Binding-site contacts:
Ligand atom CDC contacts residue PRO349 of chain 1.A at 3.7 Å (hydrophobic).
Ligand atom CDB contacts residue GLY347 of chain 1.A at 4.0 Å.
Ligand atom CCC contacts residue VAL348 of chain 1.A at 3.5 Å (hydrophobic).
Ligand atom CCB contacts residue VAL348 of chain 1.A at 4.3 Å (hydrophobic).
Ligand atom CAF contacts residue GLY280 of chain 1.A at 3.5 Å.
Ligand atom CDC contacts residue VAL458 of chain 1.A at 4.5 Å (hydrophobic).
Ligand atom NAB contacts residue ALA279 of chain 1.A at 3.4 Å (h-bond).
Ligand atom CAE contacts residue ALA279 of chain 1.A at 4.2 Å (hydrophobic).
Ligand atom CAA contacts residue ALA279 of chain 1.A at 3.4 Å (hydrophobic).
Ligand atom CCA contacts residue THR283 of chain 1.A at 4.4 Å.
Ligand atom CAC contacts residue ILE344 of chain 1.A at 4.2 Å (hydrophobic).
Ligand atom NAD contacts residue CYS417 of chain 1.A at 4.5 Å.
Ligand atom CCB contacts residue ILE344 of chain 1.A at 4.0 Å (hydrophobic).
Ligand atom NAD contacts residue GLY280 of chain 1.A at 3.5 Å.
Ligand atom CAF contacts residue HEM1 of chain 1.E at 4.3 Å.
Ligand atom CCC contacts residue ILE344 of chain 1.A at 3.9 Å (hydrophobic).
Ligand atom CDB contacts residue PRO349 of chain 1.A at 4.5 Å (hydrophobic).
Ligand atom CDD contacts residue PRO349 of chain 1.A at 3.8 Å (hydrophobic).
Ligand atom NAB contacts residue THR283 of chain 1.A at 3.6 Å.
Ligand atom NAB contacts residue GLY280 of chain 1.A at 3.8 Å.
Ligand atom CCD contacts residue VAL348 of chain 1.A at 4.3 Å (hydrophobic).
Ligand atom CAC contacts residue GLY280 of chain 1.A at 3.6 Å.
Ligand atom CAF contacts residue ALA279 of chain 1.A at 3.6 Å (hydrophobic).
Ligand atom CAE contacts residue GLY280 of chain 1.A at 3.6 Å.
Ligand atom CAA contacts residue THR283 of chain 1.A at 3.1 Å.
Ligand atom CAC contacts residue HEM1 of chain 1.E at 3.1 Å.
Ligand atom NAD contacts residue HEM1 of chain 1.E at 2.2 Å.
Ligand atom NAB contacts residue HEM1 of chain 1.E at 4.3 Å.
Ligand atom CAC contacts residue ALA279 of chain 1.A at 4.2 Å (hydrophobic).
Ligand atom CDA contacts residue VAL348 of chain 1.A at 4.3 Å (hydrophobic).
Ligand atom CAE contacts residue HEM1 of chain 1.E at 3.0 Å.
Ligand atom CDC contacts residue GLY347 of chain 1.A at 4.2 Å.
Ligand atom CAC contacts residue THR283 of chain 1.A at 3.7 Å.

Sequence of chain 1.A:
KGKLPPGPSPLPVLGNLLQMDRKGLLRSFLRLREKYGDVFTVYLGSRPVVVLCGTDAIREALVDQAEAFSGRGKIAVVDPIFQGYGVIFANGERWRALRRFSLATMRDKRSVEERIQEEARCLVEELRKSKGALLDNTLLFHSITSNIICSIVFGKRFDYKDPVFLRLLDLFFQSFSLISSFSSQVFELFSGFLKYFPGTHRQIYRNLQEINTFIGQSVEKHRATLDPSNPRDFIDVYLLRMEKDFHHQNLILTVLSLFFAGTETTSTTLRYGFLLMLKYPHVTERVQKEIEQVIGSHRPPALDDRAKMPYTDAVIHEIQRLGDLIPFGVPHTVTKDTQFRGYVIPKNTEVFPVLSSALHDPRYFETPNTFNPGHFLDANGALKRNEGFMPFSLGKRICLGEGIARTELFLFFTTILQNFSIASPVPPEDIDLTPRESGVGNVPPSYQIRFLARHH

This small molecule binds to this protein.
Small molecule (SMILES): c1ccc(-c2ccc(Cn3ccnc3)cc2)cc1